Sequence of chain 2.B:
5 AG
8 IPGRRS

Binding-site contacts:
Ligand atom C13 contacts residue GLY176 of chain 2.A at 3.9 Å.
Ligand atom C10 contacts residue ILE8 of chain 2.B at 4.2 Å (hydrophobic).
Ligand atom C12 contacts residue LYS127 of chain 2.A at 2.5 Å.
Ligand atom O02 contacts residue ILE173 of chain 2.A at 3.9 Å.
Ligand atom O08 contacts residue PRO172 of chain 2.A at 4.0 Å.
Ligand atom C13 contacts residue PRO172 of chain 2.A at 3.5 Å (hydrophobic).
Ligand atom C13 contacts residue ILE173 of chain 2.A at 3.6 Å (hydrophobic).
Ligand atom C14 contacts residue ILE8 of chain 2.B at 4.2 Å (hydrophobic).
Ligand atom C11 contacts residue ILE173 of chain 2.A at 4.4 Å (hydrophobic).
Ligand atom C03 contacts residue CSO43 of chain 2.A at 4.2 Å.
Ligand atom C11 contacts residue LYS127 of chain 2.A at 3.7 Å.
Ligand atom C05 contacts residue ASN47 of chain 2.A at 3.5 Å.
Ligand atom C01 contacts residue ILE173 of chain 2.A at 3.5 Å (hydrophobic).
Ligand atom O02 contacts residue ASN47 of chain 2.A at 4.0 Å.
Ligand atom C03 contacts residue ASN47 of chain 2.A at 3.7 Å.
Ligand atom O02 contacts residue CSO43 of chain 2.A at 3.9 Å.
Ligand atom C01 contacts residue ASN47 of chain 2.A at 3.3 Å.
Ligand atom C13 contacts residue ILE8 of chain 2.B at 3.9 Å (hydrophobic).
Ligand atom C18 contacts residue PRO172 of chain 2.A at 4.2 Å (hydrophobic).
Ligand atom C01 contacts residue PHE124 of chain 2.A at 3.9 Å (hydrophobic).
Ligand atom C15 contacts residue LYS127 of chain 2.A at 1.4 Å.
Ligand atom C12 contacts residue ILE173 of chain 2.A at 3.9 Å (hydrophobic).
Ligand atom C11 contacts residue ILE8 of chain 2.B at 3.8 Å (hydrophobic).
Ligand atom C15 contacts residue ILE8 of chain 2.B at 4.1 Å (hydrophobic).
Ligand atom C04 contacts residue CSO43 of chain 2.A at 4.4 Å.
Ligand atom C17 contacts residue ILE173 of chain 2.A at 4.0 Å (hydrophobic).
Ligand atom C12 contacts residue ILE8 of chain 2.B at 4.0 Å (hydrophobic).
Ligand atom C14 contacts residue LYS127 of chain 2.A at 4.2 Å.
Ligand atom C09 contacts residue ILE173 of chain 2.A at 4.3 Å (hydrophobic).
Ligand atom C14 contacts residue ILE173 of chain 2.A at 3.8 Å (hydrophobic).
Ligand atom C14 contacts residue ILE224 of chain 2.A at 3.9 Å (hydrophobic).
Ligand atom C14 contacts residue PRO172 of chain 2.A at 3.5 Å (hydrophobic).
Ligand atom O08 contacts residue ILE224 of chain 2.A at 3.7 Å.
Ligand atom C04 contacts residue ASN47 of chain 2.A at 2.8 Å.
Ligand atom C01 contacts residue CSO43 of chain 2.A at 4.0 Å.
Ligand atom C13 contacts residue LYS127 of chain 2.A at 2.9 Å.
Ligand atom C17 contacts residue PRO172 of chain 2.A at 3.5 Å (hydrophobic).

The protein below binds the small molecule below.
Small molecule (SMILES): COC1CCN(S(=O)(=O)c2ccc(C=O)cc2)CC1

Sequence of chain 2.A:
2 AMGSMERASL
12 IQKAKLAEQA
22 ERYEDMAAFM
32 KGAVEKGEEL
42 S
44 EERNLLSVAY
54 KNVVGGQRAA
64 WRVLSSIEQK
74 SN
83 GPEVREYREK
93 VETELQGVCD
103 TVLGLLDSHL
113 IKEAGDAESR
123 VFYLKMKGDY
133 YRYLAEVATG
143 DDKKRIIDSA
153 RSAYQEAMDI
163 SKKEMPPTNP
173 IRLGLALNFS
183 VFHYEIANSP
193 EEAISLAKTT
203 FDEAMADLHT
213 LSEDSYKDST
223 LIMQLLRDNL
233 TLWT